This small molecule binds to this protein.
Small molecule (SMILES): CC(=O)N[C@@H]1[C@@H](O)[C@H](O)[C@@H](CO)O[C@H]1O

Binding-site contacts:
Ligand atom N2 contacts residue ASN348 of chain 1.B at 2.9 Å (h-bond).
Ligand atom C1 contacts residue ASN348 of chain 1.B at 1.4 Å.
Ligand atom O5 contacts residue ASN348 of chain 1.B at 2.4 Å (h-bond).
Ligand atom C4 contacts residue ASN348 of chain 1.B at 4.2 Å.
Ligand atom C7 contacts residue ASN348 of chain 1.B at 3.5 Å.
Ligand atom O7 contacts residue ASN348 of chain 1.B at 3.7 Å.
Ligand atom C8 contacts residue ASN346 of chain 1.B at 3.5 Å.
Ligand atom C3 contacts residue ASN348 of chain 1.B at 3.8 Å.
Ligand atom C2 contacts residue ASN348 of chain 1.B at 2.5 Å.
Ligand atom C7 contacts residue ASN346 of chain 1.B at 4.1 Å.
Ligand atom C5 contacts residue ASN348 of chain 1.B at 3.7 Å.

Sequence of chain 1.B:
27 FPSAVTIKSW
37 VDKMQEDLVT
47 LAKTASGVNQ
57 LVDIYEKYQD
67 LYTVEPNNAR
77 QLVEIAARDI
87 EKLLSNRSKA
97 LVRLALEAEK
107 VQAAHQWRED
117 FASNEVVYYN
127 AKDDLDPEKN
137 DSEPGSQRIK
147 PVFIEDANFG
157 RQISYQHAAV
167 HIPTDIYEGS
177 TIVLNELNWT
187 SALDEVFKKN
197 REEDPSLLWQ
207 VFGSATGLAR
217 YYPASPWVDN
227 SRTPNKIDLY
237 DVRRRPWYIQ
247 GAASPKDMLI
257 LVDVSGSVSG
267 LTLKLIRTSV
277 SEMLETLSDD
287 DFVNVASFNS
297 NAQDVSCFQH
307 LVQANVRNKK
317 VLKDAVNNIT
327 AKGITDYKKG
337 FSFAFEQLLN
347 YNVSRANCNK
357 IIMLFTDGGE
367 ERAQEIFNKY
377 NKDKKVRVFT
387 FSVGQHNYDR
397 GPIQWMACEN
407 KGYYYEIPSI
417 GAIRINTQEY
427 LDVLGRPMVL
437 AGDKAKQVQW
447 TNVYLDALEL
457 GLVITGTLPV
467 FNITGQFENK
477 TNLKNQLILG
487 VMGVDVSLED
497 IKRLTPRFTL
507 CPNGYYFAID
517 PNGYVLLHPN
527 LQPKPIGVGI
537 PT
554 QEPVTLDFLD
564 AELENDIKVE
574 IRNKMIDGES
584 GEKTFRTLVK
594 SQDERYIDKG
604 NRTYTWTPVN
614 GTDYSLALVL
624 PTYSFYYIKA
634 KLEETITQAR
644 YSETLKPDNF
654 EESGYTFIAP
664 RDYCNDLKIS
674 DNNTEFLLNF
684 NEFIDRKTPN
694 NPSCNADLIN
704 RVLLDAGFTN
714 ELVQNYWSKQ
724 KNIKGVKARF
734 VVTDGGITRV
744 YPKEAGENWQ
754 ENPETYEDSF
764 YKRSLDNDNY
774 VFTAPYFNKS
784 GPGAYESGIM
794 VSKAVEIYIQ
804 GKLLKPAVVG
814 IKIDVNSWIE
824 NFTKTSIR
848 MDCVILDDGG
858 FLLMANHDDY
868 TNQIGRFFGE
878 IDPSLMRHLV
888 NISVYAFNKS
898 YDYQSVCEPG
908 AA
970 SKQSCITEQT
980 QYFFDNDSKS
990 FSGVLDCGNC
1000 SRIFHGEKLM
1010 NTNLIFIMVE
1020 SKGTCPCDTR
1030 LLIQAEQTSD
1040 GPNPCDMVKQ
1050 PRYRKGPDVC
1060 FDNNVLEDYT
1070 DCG